Binding-site contacts:
Ligand atom P contacts residue ASN139 of chain 8.A at 3.7 Å.
Ligand atom O5' contacts residue GLN137 of chain 8.A at 4.3 Å.
Ligand atom O5' contacts residue PRO276 of chain 8.A at 2.8 Å.
Ligand atom C5' contacts residue PRO276 of chain 8.A at 3.7 Å (hydrophobic).
Ligand atom N6 contacts residue TRP60 of chain 8.A at 3.0 Å.
Ligand atom C5 contacts residue TRP60 of chain 8.A at 3.8 Å (hydrophobic).
Ligand atom OP1 contacts residue GLN137 of chain 8.A at 4.4 Å.
Ligand atom C6 contacts residue TRP60 of chain 8.A at 3.4 Å (hydrophobic).
Ligand atom N3 contacts residue TRP60 of chain 8.A at 3.0 Å.
Ligand atom O3' contacts residue TRP60 of chain 8.A at 4.4 Å.
Ligand atom C2' contacts residue GLN137 of chain 8.A at 2.9 Å.
Ligand atom O5' contacts residue TRP60 of chain 8.A at 3.8 Å.
Ligand atom O4' contacts residue TRP60 of chain 8.A at 4.2 Å.
Ligand atom OP2 contacts residue ASN139 of chain 8.A at 3.3 Å (h-bond).
Ligand atom C3' contacts residue GLN137 of chain 8.A at 2.6 Å.
Ligand atom P contacts residue PRO276 of chain 8.A at 3.8 Å.
Ligand atom N1 contacts residue TRP60 of chain 8.A at 3.5 Å.
Ligand atom C4' contacts residue GLN137 of chain 8.A at 4.1 Å.
Ligand atom OP2 contacts residue GLN137 of chain 8.A at 3.8 Å.
Ligand atom C8 contacts residue TRP60 of chain 8.A at 4.4 Å (hydrophobic).
Ligand atom OP1 contacts residue ASN139 of chain 8.A at 3.1 Å (h-bond).
Ligand atom OP2 contacts residue TRP60 of chain 8.A at 4.4 Å.
Ligand atom OP1 contacts residue ASN275 of chain 8.A at 4.5 Å.
Ligand atom N6 contacts residue GLY57 of chain 8.A at 3.7 Å.
Ligand atom C2' contacts residue TRP60 of chain 8.A at 4.1 Å (hydrophobic).
Ligand atom N9 contacts residue TRP60 of chain 8.A at 3.8 Å.
Ligand atom OP2 contacts residue ARG534 of chain 8.A at 3.6 Å.
Ligand atom C1' contacts residue GLN137 of chain 8.A at 4.0 Å.
Ligand atom OP2 contacts residue PRO276 of chain 8.A at 3.9 Å.
Ligand atom C4 contacts residue TRP60 of chain 8.A at 3.5 Å (hydrophobic).
Ligand atom P contacts residue GLN137 of chain 8.A at 3.5 Å.
Ligand atom N6 contacts residue ASP58 of chain 8.A at 4.3 Å.
Ligand atom C1' contacts residue TRP60 of chain 8.A at 3.5 Å (hydrophobic).
Ligand atom O3' contacts residue GLN137 of chain 8.A at 2.0 Å (h-bond).
Ligand atom C2 contacts residue TRP60 of chain 8.A at 3.4 Å (hydrophobic).
Ligand atom C3' contacts residue PRO276 of chain 8.A at 3.2 Å (hydrophobic).
Ligand atom OP1 contacts residue PRO276 of chain 8.A at 3.1 Å.
Ligand atom O3' contacts residue PRO276 of chain 8.A at 3.4 Å.
Ligand atom C4' contacts residue PRO276 of chain 8.A at 3.7 Å (hydrophobic).
Ligand atom N7 contacts residue TRP60 of chain 8.A at 3.9 Å.

Sequence of chain 8.A:
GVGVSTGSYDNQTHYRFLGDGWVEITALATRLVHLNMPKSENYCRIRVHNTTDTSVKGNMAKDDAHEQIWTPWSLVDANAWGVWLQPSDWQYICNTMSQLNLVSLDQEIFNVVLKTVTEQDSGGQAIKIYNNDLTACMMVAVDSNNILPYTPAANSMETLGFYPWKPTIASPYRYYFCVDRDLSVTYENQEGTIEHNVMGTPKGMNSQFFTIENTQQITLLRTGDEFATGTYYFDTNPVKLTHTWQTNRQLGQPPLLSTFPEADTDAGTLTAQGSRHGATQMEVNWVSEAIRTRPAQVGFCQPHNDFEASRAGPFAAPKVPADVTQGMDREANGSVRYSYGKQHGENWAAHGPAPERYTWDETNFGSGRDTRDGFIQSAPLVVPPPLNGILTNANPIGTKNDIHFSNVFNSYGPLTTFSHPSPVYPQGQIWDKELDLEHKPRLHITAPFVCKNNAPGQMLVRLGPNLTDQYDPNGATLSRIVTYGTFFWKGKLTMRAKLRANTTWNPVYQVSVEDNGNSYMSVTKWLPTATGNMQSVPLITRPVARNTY

The protein below binds the small molecule below.
Small molecule (SMILES): N=c1ccn([C@H]2C[C@H](O[P](=O)(O)OC[C@H]3O[C@@H](n4cnc5c(N)ncnc54)C[C@@H]3O[P](=O)(O)OC[C@H]3O[C@@H](n4cnc5c(N)ncnc54)C[C@@H]3O[P](=O)(O)OC[C@H]3O[C@@H](n4cnc5c(N)ncnc54)C[C@@H]3O)[C@@H](COP(=O)=O)O2)c(=O)[nH]1